Binding-site contacts:
Ligand atom C2 contacts residue ASN99 of chain 1.B at 2.6 Å.
Ligand atom O3 contacts residue ASN99 of chain 1.B at 4.1 Å.
Ligand atom C3 contacts residue ASN99 of chain 1.B at 3.6 Å.
Ligand atom C5 contacts residue ASN99 of chain 1.B at 3.3 Å.
Ligand atom O7 contacts residue LYS98 of chain 1.B at 4.2 Å.
Ligand atom C8 contacts residue LYS98 of chain 1.B at 3.2 Å.
Ligand atom O7 contacts residue ASN99 of chain 1.B at 4.5 Å.
Ligand atom C1 contacts residue ASN99 of chain 1.B at 1.5 Å.
Ligand atom O6 contacts residue NAG1 of chain 1.K at 3.4 Å (h-bond).
Ligand atom O5 contacts residue ASN99 of chain 1.B at 2.5 Å (h-bond).
Ligand atom N2 contacts residue ASN99 of chain 1.B at 3.5 Å (h-bond).
Ligand atom C4 contacts residue ASN99 of chain 1.B at 3.1 Å.
Ligand atom C6 contacts residue ASN99 of chain 1.B at 3.3 Å.
Ligand atom O4 contacts residue ASN99 of chain 1.B at 4.2 Å.
Ligand atom C6 contacts residue NAG1 of chain 1.K at 3.6 Å.
Ligand atom N2 contacts residue LYS98 of chain 1.B at 4.4 Å.
Ligand atom C7 contacts residue LYS98 of chain 1.B at 3.8 Å.
Ligand atom O6 contacts residue ASN99 of chain 1.B at 3.3 Å (h-bond).

A small-molecule ligand and the protein it binds are described below.
Small molecule (SMILES): CC(=O)N[C@@H]1[C@@H](O)[C@H](O)[C@@H](CO)O[C@H]1O

Sequence of chain 1.B:
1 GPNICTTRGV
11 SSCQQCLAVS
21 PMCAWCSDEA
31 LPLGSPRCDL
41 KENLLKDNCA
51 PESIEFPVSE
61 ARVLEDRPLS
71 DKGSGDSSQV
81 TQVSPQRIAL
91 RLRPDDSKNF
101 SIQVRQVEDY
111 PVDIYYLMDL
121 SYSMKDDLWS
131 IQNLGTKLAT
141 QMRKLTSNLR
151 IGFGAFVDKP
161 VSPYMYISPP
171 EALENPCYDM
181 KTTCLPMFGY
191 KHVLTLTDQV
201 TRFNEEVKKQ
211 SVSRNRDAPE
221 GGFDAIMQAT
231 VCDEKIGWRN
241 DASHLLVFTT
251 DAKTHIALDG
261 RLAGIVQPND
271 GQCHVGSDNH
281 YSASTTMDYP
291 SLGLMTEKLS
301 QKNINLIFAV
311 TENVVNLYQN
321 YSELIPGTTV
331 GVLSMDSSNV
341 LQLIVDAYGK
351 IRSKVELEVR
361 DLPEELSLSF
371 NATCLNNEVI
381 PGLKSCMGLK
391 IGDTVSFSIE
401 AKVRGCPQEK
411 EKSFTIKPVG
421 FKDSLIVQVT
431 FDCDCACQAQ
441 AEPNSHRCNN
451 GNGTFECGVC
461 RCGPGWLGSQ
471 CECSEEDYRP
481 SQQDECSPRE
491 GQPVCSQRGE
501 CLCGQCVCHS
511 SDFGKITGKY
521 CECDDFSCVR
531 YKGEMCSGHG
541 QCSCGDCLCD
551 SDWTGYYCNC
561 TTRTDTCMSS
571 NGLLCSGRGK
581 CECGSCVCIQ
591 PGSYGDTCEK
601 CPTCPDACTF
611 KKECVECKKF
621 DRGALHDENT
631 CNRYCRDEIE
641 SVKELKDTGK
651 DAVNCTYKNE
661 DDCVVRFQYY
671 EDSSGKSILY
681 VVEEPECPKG